Sequence of chain 2.A:
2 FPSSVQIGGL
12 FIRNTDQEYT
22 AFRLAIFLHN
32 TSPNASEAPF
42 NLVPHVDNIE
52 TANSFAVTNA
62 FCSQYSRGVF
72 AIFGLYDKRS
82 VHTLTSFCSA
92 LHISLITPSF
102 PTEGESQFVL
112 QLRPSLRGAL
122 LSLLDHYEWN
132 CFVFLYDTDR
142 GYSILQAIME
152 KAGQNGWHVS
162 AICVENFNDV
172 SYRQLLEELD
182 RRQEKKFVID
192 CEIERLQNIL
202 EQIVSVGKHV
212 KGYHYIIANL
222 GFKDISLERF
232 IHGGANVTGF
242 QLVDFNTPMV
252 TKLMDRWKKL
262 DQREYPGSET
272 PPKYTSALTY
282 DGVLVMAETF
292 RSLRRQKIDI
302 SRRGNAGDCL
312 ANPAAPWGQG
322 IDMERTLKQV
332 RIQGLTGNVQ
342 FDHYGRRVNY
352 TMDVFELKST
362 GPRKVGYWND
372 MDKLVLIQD

Binding-site contacts:
Ligand atom O6 contacts residue ARG292 of chain 2.A at 3.8 Å.
Ligand atom C1 contacts residue SER37 of chain 2.A at 3.6 Å.
Ligand atom O5 contacts residue GLU38 of chain 2.A at 3.2 Å (salt-bridge).
Ligand atom O5 contacts residue SER37 of chain 2.A at 3.6 Å.
Ligand atom C6 contacts residue SER37 of chain 2.A at 3.9 Å.
Ligand atom C4 contacts residue ASN35 of chain 2.A at 4.2 Å.
Ligand atom C2 contacts residue ASN35 of chain 2.A at 2.4 Å.
Ligand atom C8 contacts residue ASN35 of chain 2.A at 4.5 Å.
Ligand atom O7 contacts residue ASN35 of chain 2.A at 3.6 Å.
Ligand atom N2 contacts residue ASN35 of chain 2.A at 2.8 Å (h-bond).
Ligand atom O6 contacts residue GLU38 of chain 2.A at 3.8 Å.
Ligand atom C3 contacts residue ASN35 of chain 2.A at 3.7 Å.
Ligand atom C7 contacts residue ASN35 of chain 2.A at 3.4 Å.
Ligand atom C5 contacts residue ASN35 of chain 2.A at 3.6 Å.
Ligand atom C1 contacts residue ASN35 of chain 2.A at 1.4 Å.
Ligand atom C5 contacts residue SER37 of chain 2.A at 3.6 Å.
Ligand atom C6 contacts residue GLU38 of chain 2.A at 3.9 Å.
Ligand atom O5 contacts residue ASN35 of chain 2.A at 2.3 Å (h-bond).
Ligand atom C1 contacts residue GLU38 of chain 2.A at 3.9 Å.
Ligand atom C5 contacts residue GLU38 of chain 2.A at 4.0 Å.
Ligand atom C6 contacts residue ARG292 of chain 2.A at 4.1 Å.

The small molecule below binds the protein below.
Small molecule (SMILES): CC(=O)N[C@@H]1[C@@H](O)[C@H](O)[C@@H](CO)O[C@H]1O